A protein and the small-molecule ligand that binds it are described below.
Small molecule (SMILES): CC(=O)N[C@H]1[C@H](O[C@H]2[C@H](O)[C@@H](NC(C)=O)CO[C@@H]2CO[C@H]2O[C@@H](C)[C@@H](O)[C@@H](O)[C@@H]2O)O[C@H](CO)[C@@H](O[C@@H]2O[C@H](CO)[C@@H](O)[C@H](O[C@@H]3O[C@H](CO)[C@@H](O)[C@H](O)[C@@H]3O)[C@@H]2O)[C@@H]1O

Sequence of chain 1.A:
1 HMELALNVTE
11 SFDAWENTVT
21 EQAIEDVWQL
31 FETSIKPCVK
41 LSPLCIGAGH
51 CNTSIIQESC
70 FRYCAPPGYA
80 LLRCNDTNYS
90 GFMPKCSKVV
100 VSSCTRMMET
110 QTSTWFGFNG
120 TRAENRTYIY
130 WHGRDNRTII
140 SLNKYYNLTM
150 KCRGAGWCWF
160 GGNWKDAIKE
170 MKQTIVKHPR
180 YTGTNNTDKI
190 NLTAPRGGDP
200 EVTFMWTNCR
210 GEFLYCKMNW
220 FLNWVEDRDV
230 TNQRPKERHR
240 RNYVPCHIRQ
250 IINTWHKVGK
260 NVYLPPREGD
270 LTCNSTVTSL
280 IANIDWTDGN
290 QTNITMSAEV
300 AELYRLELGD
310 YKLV

Binding-site contacts:
Ligand atom O5 contacts residue ASN87 of chain 1.A at 2.6 Å (h-bond).
Ligand atom C6 contacts residue GLU123 of chain 1.A at 3.6 Å.
Ligand atom O5 contacts residue GLU123 of chain 1.A at 3.6 Å.
Ligand atom C7 contacts residue ASN87 of chain 1.A at 4.0 Å.
Ligand atom C3 contacts residue ASN87 of chain 1.A at 3.3 Å.
Ligand atom C5 contacts residue ASN87 of chain 1.A at 3.1 Å.
Ligand atom C7 contacts residue THR86 of chain 1.A at 4.3 Å.
Ligand atom C1 contacts residue ASN87 of chain 1.A at 1.5 Å.
Ligand atom N2 contacts residue THR86 of chain 1.A at 3.7 Å.
Ligand atom C4 contacts residue ASN87 of chain 1.A at 3.9 Å.
Ligand atom C5 contacts residue GLU123 of chain 1.A at 3.3 Å.
Ligand atom C1 contacts residue TYR129 of chain 1.A at 4.0 Å (hydrophobic).
Ligand atom N2 contacts residue ASN87 of chain 1.A at 2.7 Å (h-bond).
Ligand atom C1 contacts residue GLU123 of chain 1.A at 4.3 Å.
Ligand atom O5 contacts residue TYR129 of chain 1.A at 4.2 Å.
Ligand atom C2 contacts residue ASN87 of chain 1.A at 2.5 Å.
Ligand atom C6 contacts residue ASN87 of chain 1.A at 3.7 Å.
Ligand atom C8 contacts residue THR86 of chain 1.A at 3.9 Å.